This protein binds this small molecule.
Small molecule (SMILES): NCC(=O)O

Sequence of chain 2.A:
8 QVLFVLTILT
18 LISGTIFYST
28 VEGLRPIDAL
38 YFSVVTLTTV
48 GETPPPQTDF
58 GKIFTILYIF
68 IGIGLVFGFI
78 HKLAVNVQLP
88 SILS

Sequence of chain 4.A:
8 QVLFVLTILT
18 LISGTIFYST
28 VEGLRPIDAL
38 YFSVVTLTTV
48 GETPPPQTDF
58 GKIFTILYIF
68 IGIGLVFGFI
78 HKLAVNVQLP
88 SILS

Binding-site contacts:
Ligand atom CA contacts residue LEU64 of chain 4.A at 4.1 Å (hydrophobic).
Ligand atom N contacts residue LEU64 of chain 4.A at 3.7 Å.
Ligand atom C contacts residue PHE67 of chain 4.A at 4.5 Å (hydrophobic).
Ligand atom N contacts residue PHE67 of chain 4.A at 4.0 Å.
Ligand atom OXT contacts residue PHE67 of chain 4.A at 4.2 Å.
Ligand atom OXT contacts residue PHE76 of chain 2.A at 3.6 Å.